The protein below binds the small molecule below.
Small molecule (SMILES): O=C(O)[C@@H]1O[C@H](O[C@H]2[C@@H](OS(=O)(=O)O)O[C@@H](O)[C@H](NS(=O)(=O)O)[C@H]2O)[C@@H](OS(=O)(=O)O)[C@H](O)[C@@H]1O

Binding-site contacts:
Ligand atom OAF contacts residue ALA158 of chain 25.F at 3.3 Å.
Ligand atom O6B contacts residue HIS155 of chain 25.F at 3.3 Å (h-bond).
Ligand atom O6A contacts residue LEU62 of chain 25.F at 3.4 Å.
Ligand atom C6 contacts residue LEU62 of chain 25.F at 3.5 Å (hydrophobic).
Ligand atom O5 contacts residue ARG157 of chain 25.F at 3.8 Å.
Ligand atom O6B contacts residue LEU62 of chain 25.F at 4.0 Å.
Ligand atom OAH contacts residue ARG157 of chain 25.F at 3.1 Å (salt-bridge).
Ligand atom O6B contacts residue LYS156 of chain 25.F at 3.3 Å.
Ligand atom O6B contacts residue HIS94 of chain 25.F at 4.0 Å.
Ligand atom O5 contacts residue HIS155 of chain 25.F at 3.6 Å.
Ligand atom C3 contacts residue LYS156 of chain 25.F at 4.0 Å.
Ligand atom OAH contacts residue ASP3 of chain 25.F at 4.0 Å.
Ligand atom C6 contacts residue SER93 of chain 25.F at 4.0 Å.
Ligand atom O3 contacts residue ALA158 of chain 25.F at 3.0 Å (h-bond).
Ligand atom O3 contacts residue LYS156 of chain 25.F at 3.0 Å.
Ligand atom O3 contacts residue ARG157 of chain 25.F at 3.3 Å (salt-bridge).
Ligand atom O4 contacts residue HIS155 of chain 25.F at 3.5 Å (h-bond).
Ligand atom OAH contacts residue LEU2 of chain 25.F at 2.8 Å (h-bond).
Ligand atom OAF contacts residue ARG157 of chain 25.F at 2.8 Å (salt-bridge).
Ligand atom C3 contacts residue ALA158 of chain 25.F at 4.0 Å (hydrophobic).
Ligand atom OAH contacts residue THR4 of chain 25.F at 3.7 Å.
Ligand atom O6A contacts residue HIS155 of chain 25.F at 3.8 Å.
Ligand atom O4 contacts residue LYS156 of chain 25.F at 3.5 Å.
Ligand atom O4 contacts residue SER93 of chain 25.F at 3.0 Å (h-bond).
Ligand atom O5B contacts residue LYS156 of chain 25.F at 3.3 Å.
Ligand atom C3 contacts residue ARG157 of chain 25.F at 3.7 Å.
Ligand atom C5 contacts residue LEU62 of chain 25.F at 3.8 Å (hydrophobic).
Ligand atom SAG contacts residue ARG157 of chain 25.F at 3.6 Å (salt-bridge).
Ligand atom O6A contacts residue SER93 of chain 25.F at 3.2 Å.
Ligand atom OAF contacts residue THR4 of chain 25.F at 2.9 Å (h-bond).
Ligand atom O5 contacts residue LYS156 of chain 25.F at 3.4 Å.
Ligand atom C6 contacts residue HIS155 of chain 25.F at 3.4 Å.
Ligand atom C2 contacts residue ALA158 of chain 25.F at 3.7 Å (hydrophobic).
Ligand atom O6A contacts residue HIS94 of chain 25.F at 3.2 Å (h-bond).
Ligand atom C5 contacts residue HIS155 of chain 25.F at 4.0 Å.
Ligand atom O6B contacts residue ARG157 of chain 25.F at 3.3 Å (salt-bridge).
Ligand atom C4 contacts residue LYS156 of chain 25.F at 4.0 Å.
Ligand atom SAG contacts residue THR4 of chain 25.F at 3.9 Å.
Ligand atom OBI contacts residue LYS156 of chain 25.F at 4.0 Å.
Ligand atom C6 contacts residue HIS94 of chain 25.F at 3.9 Å.

Sequence of chain 25.F:
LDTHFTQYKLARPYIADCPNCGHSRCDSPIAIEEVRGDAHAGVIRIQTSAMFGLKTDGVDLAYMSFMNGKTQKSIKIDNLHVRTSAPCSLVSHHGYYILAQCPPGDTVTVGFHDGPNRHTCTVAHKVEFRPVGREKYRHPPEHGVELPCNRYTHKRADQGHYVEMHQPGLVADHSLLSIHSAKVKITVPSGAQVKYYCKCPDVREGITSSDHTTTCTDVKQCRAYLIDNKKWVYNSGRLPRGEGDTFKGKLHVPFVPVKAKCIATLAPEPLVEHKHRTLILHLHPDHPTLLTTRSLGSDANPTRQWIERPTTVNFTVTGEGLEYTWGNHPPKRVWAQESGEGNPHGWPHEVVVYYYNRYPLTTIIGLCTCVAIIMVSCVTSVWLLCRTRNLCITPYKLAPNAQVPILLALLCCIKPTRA